Binding-site contacts:
Ligand atom CB contacts residue THR1063 of chain 4.D at 2.6 Å.
Ligand atom C contacts residue LEU1062 of chain 4.D at 2.7 Å (hydrophobic).
Ligand atom O contacts residue THR1063 of chain 4.D at 2.4 Å (h-bond).
Ligand atom N contacts residue THR1063 of chain 4.D at 1.6 Å (h-bond).
Ligand atom CG2 contacts residue THR1063 of chain 4.D at 3.0 Å.
Ligand atom CG contacts residue ILE1026 of chain 4.D at 2.7 Å (hydrophobic).
Ligand atom CG contacts residue LEU1062 of chain 4.D at 2.8 Å (hydrophobic).
Ligand atom CD2 contacts residue THR1061 of chain 4.D at 1.8 Å.
Ligand atom CB contacts residue THR1063 of chain 4.D at 3.0 Å.
Ligand atom O contacts residue ASN1067 of chain 4.D at 2.1 Å (h-bond).
Ligand atom CG contacts residue THR1061 of chain 4.D at 1.1 Å.
Ligand atom CA contacts residue THR1063 of chain 4.D at 2.5 Å.
Ligand atom N contacts residue ASN1067 of chain 4.D at 3.1 Å (h-bond).
Ligand atom O contacts residue THR1063 of chain 4.D at 2.4 Å (h-bond).
Ligand atom CB contacts residue ILE1026 of chain 4.D at 2.6 Å (hydrophobic).
Ligand atom NZ contacts residue GLU1022 of chain 4.D at 2.7 Å (salt-bridge).
Ligand atom C contacts residue THR1063 of chain 4.D at 2.7 Å.
Ligand atom CA contacts residue THR1063 of chain 4.D at 1.6 Å.
Ligand atom C contacts residue THR1063 of chain 4.D at 2.9 Å.
Ligand atom N contacts residue THR1063 of chain 4.D at 2.4 Å (h-bond).
Ligand atom N contacts residue THR1061 of chain 4.D at 1.9 Å (h-bond).
Ligand atom C contacts residue THR1063 of chain 4.D at 1.4 Å.
Ligand atom O contacts residue THR1063 of chain 4.D at 2.6 Å.
Ligand atom O contacts residue LEU1062 of chain 4.D at 1.6 Å (h-bond).
Ligand atom C contacts residue ASN1067 of chain 4.D at 2.7 Å.
Ligand atom CA contacts residue ARG1060 of chain 4.D at 3.1 Å.
Ligand atom CD1 contacts residue PHE1066 of chain 4.D at 2.9 Å (hydrophobic).
Ligand atom N contacts residue ARG1060 of chain 4.D at 1.9 Å.
Ligand atom CA contacts residue THR1061 of chain 4.D at 2.0 Å.
Ligand atom N contacts residue ASN1067 of chain 4.D at 3.0 Å (h-bond).
Ligand atom CD1 contacts residue LEU1062 of chain 4.D at 3.1 Å (hydrophobic).
Ligand atom CD1 contacts residue THR1063 of chain 4.D at 2.5 Å.
Ligand atom ND1 contacts residue THR1061 of chain 4.D at 2.4 Å.
Ligand atom NE2 contacts residue THR1061 of chain 4.D at 3.0 Å.
Ligand atom C contacts residue THR1061 of chain 4.D at 2.1 Å.
Ligand atom CA contacts residue ASN1067 of chain 4.D at 2.7 Å.
Ligand atom O contacts residue THR1061 of chain 4.D at 1.8 Å.
Ligand atom O contacts residue ARG1060 of chain 4.D at 2.9 Å (salt-bridge).
Ligand atom CD2 contacts residue GLN1072 of chain 4.D at 3.1 Å.
Ligand atom CB contacts residue THR1061 of chain 4.D at 1.0 Å.

Sequence of chain 4.D:
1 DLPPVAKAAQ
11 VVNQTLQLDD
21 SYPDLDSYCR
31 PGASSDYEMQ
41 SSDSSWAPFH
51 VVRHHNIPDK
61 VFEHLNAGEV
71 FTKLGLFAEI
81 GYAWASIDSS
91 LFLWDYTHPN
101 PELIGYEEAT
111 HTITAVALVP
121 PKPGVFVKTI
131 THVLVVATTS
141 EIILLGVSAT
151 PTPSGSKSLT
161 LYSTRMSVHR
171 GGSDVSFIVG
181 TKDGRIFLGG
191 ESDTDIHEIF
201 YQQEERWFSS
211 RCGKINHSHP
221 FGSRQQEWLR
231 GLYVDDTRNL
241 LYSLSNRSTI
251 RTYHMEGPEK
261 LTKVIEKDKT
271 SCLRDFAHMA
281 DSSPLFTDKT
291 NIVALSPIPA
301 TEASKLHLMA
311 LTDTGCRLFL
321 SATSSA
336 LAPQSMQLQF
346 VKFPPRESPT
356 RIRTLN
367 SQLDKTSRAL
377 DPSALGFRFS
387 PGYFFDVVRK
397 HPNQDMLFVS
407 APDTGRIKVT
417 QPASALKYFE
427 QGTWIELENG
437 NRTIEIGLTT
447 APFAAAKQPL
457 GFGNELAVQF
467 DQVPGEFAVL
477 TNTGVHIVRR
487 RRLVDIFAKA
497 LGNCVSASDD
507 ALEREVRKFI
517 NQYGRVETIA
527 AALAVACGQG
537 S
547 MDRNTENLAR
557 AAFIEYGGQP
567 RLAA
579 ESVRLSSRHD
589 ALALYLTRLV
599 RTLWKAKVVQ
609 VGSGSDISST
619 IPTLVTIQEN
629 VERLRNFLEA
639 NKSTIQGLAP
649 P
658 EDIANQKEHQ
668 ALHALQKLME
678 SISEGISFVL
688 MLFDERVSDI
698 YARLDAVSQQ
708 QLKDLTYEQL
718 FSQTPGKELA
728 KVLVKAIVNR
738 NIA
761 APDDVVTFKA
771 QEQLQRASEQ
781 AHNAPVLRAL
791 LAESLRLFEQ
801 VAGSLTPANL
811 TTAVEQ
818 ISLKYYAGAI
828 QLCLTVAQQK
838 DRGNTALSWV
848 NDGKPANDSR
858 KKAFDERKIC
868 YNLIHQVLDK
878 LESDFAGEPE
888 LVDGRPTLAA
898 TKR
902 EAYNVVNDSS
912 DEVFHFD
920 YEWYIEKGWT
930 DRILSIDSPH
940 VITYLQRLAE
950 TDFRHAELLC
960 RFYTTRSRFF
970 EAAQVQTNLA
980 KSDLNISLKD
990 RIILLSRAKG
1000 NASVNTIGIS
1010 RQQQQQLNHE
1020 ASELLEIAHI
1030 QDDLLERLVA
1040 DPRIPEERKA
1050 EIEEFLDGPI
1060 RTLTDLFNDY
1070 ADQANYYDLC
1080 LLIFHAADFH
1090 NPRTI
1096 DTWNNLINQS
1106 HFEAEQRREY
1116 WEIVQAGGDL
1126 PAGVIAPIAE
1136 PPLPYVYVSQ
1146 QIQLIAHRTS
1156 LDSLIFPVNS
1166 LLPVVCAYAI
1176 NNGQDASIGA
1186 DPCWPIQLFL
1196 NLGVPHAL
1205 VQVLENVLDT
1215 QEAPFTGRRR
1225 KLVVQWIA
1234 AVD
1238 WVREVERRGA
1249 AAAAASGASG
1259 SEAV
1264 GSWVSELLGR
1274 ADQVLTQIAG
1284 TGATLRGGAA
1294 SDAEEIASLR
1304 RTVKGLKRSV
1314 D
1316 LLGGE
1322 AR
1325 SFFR

This small molecule binds to this protein.
Small molecule (SMILES): CC[C@H](C)[C@H](NC(=O)[C@@H](NC(=O)[C@H](CC(C)C)NC(=O)[C@H](CCCCN)NC(=O)[C@H](CCCCN)NC(=O)[C@@H](N)Cc1cnc[nH]1)C(C)C)C(=O)N[C@@H](CC(N)=O)C(=O)N[C@@H](CCCCN)C(=O)N[C@@H](CC(=O)O)C(=O)N[C@@H](CCSC)C(=O)N[C@@H](CCCN=C(N)N)C(=O)N[C@H](C(=O)N[C@@H](CC(=O)O)C(=O)N[C@@H](CC(C)C)C(=O)N[C@@H](Cc1ccccc1)C(=O)N[C@@H](CO)C(=O)N1CCC[C@H]1C(=O)N1CCC[C@H]1C(=O)N[C@H](C=O)CC(N)=O)[C@@H](C)O